This small molecule binds to this protein.
Small molecule (SMILES): Nc1ncnc2c1ncn2[C@@H]1O[C@H](COP(=O)(O)OP(=O)(O)OP(O)(O)=S)[C@@H](O)[C@H]1O

Binding-site contacts:
Ligand atom O3A contacts residue SER197 of chain 1.E at 3.3 Å (h-bond).
Ligand atom N6 contacts residue SER99 of chain 1.E at 2.9 Å (h-bond).
Ligand atom O2G contacts residue SER146 of chain 1.E at 3.0 Å (h-bond).
Ligand atom O1B contacts residue GLY108 of chain 1.E at 3.1 Å (h-bond).
Ligand atom N7 contacts residue SER111 of chain 1.E at 3.6 Å (h-bond).
Ligand atom C8 contacts residue SER111 of chain 1.E at 3.3 Å.
Ligand atom O2A contacts residue SER197 of chain 1.E at 3.4 Å (h-bond).
Ligand atom C2 contacts residue LEU63 of chain 1.E at 3.7 Å (hydrophobic).
Ligand atom O2B contacts residue ALA106 of chain 1.E at 3.4 Å (h-bond).
Ligand atom O1B contacts residue ALA110 of chain 1.E at 2.8 Å (h-bond).
Ligand atom O1B contacts residue LEU109 of chain 1.E at 3.2 Å (h-bond).
Ligand atom O2B contacts residue SER111 of chain 1.E at 2.4 Å (h-bond).
Ligand atom N7 contacts residue ASN101 of chain 1.E at 3.1 Å (h-bond).
Ligand atom O2A contacts residue LYS193 of chain 1.E at 3.6 Å.
Ligand atom PG contacts residue ALA110 of chain 1.E at 3.5 Å.
Ligand atom O3A contacts residue LYS193 of chain 1.E at 2.8 Å (salt-bridge).
Ligand atom O2' contacts residue GLU74 of chain 1.E at 2.4 Å (salt-bridge).
Ligand atom O1A contacts residue SER112 of chain 1.E at 3.6 Å.
Ligand atom O3B contacts residue SER112 of chain 1.E at 2.8 Å (h-bond).
Ligand atom O3G contacts residue DP61 of chain 1.T at 2.5 Å (h-bond).
Ligand atom O2B contacts residue SER112 of chain 1.E at 3.5 Å (h-bond).
Ligand atom O3' contacts residue GLU74 of chain 1.E at 3.7 Å.
Ligand atom N6 contacts residue ALA115 of chain 1.E at 3.7 Å.
Ligand atom C5 contacts residue ALA115 of chain 1.E at 3.2 Å (hydrophobic).
Ligand atom N6 contacts residue LEU65 of chain 1.E at 3.5 Å.
Ligand atom O1A contacts residue SER197 of chain 1.E at 3.2 Å.
Ligand atom O3B contacts residue ALA110 of chain 1.E at 3.2 Å.
Ligand atom N6 contacts residue ASN101 of chain 1.E at 3.3 Å (h-bond).
Ligand atom PG contacts residue SER112 of chain 1.E at 3.0 Å.
Ligand atom O5' contacts residue SER112 of chain 1.E at 3.6 Å.
Ligand atom O2G contacts residue ALA110 of chain 1.E at 3.4 Å.
Ligand atom N7 contacts residue ALA115 of chain 1.E at 3.5 Å.
Ligand atom O2G contacts residue SER112 of chain 1.E at 2.7 Å (h-bond).
Ligand atom O1A contacts residue DP61 of chain 1.T at 3.0 Å (h-bond).
Ligand atom O3B contacts residue SER111 of chain 1.E at 3.4 Å (h-bond).
Ligand atom O3G contacts residue SER197 of chain 1.E at 3.1 Å (h-bond).
Ligand atom PB contacts residue SER111 of chain 1.E at 3.6 Å.
Ligand atom S1G contacts residue ALA110 of chain 1.E at 3.6 Å.
Ligand atom C6 contacts residue ALA115 of chain 1.E at 3.4 Å (hydrophobic).
Ligand atom O3G contacts residue SER112 of chain 1.E at 3.0 Å (h-bond).

Sequence of chain 1.E:
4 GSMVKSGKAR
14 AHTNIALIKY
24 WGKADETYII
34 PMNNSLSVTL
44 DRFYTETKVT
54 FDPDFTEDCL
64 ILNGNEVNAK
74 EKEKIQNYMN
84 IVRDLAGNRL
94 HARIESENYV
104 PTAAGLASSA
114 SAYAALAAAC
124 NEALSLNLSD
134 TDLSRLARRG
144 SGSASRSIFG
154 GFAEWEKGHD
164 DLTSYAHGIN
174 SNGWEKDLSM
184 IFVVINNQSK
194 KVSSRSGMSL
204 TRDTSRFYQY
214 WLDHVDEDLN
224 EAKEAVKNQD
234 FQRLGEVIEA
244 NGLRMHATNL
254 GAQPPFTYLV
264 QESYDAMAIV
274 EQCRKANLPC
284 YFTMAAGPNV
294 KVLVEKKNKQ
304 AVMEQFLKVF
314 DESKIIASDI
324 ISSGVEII